Binding-site contacts:
Ligand atom OAJ contacts residue SER84 of chain 1.D at 3.2 Å.
Ligand atom CAE contacts residue ARG324 of chain 1.D at 3.6 Å.
Ligand atom OAI contacts residue GLY46 of chain 1.D at 3.5 Å (h-bond).
Ligand atom OAG contacts residue SER84 of chain 1.D at 3.1 Å (h-bond).
Ligand atom OAH contacts residue SER232 of chain 1.D at 3.5 Å (h-bond).
Ligand atom OAF contacts residue GLY344 of chain 1.D at 2.7 Å (h-bond).
Ligand atom OAH contacts residue ARG194 of chain 1.D at 3.0 Å (salt-bridge).
Ligand atom CAD contacts residue GLY46 of chain 1.D at 3.6 Å.
Ligand atom CAB contacts residue ARG53 of chain 1.D at 3.3 Å.
Ligand atom OAJ contacts residue LYS162 of chain 1.D at 3.5 Å (salt-bridge).
Ligand atom CAE contacts residue SER343 of chain 1.D at 3.2 Å.
Ligand atom OAF contacts residue ARG324 of chain 1.D at 2.9 Å (salt-bridge).
Ligand atom OAH contacts residue ALA233 of chain 1.D at 3.1 Å (h-bond).
Ligand atom CAB contacts residue ALA233 of chain 1.D at 3.6 Å (hydrophobic).
Ligand atom CAA contacts residue GLY46 of chain 1.D at 3.6 Å.
Ligand atom CAC contacts residue ARG194 of chain 1.D at 3.7 Å.
Ligand atom CAB contacts residue SER232 of chain 1.D at 3.5 Å.
Ligand atom OAG contacts residue SER343 of chain 1.D at 2.5 Å (h-bond).
Ligand atom CAC contacts residue SER232 of chain 1.D at 3.6 Å.
Ligand atom OAI contacts residue GLY85 of chain 1.D at 3.0 Å (h-bond).
Ligand atom CAD contacts residue ARG324 of chain 1.D at 3.4 Å.
Ligand atom CAB contacts residue GLY46 of chain 1.D at 3.8 Å.
Ligand atom CAD contacts residue GLY344 of chain 1.D at 3.6 Å.
Ligand atom CAE contacts residue SER84 of chain 1.D at 3.4 Å.
Ligand atom CAA contacts residue ARG53 of chain 1.D at 3.5 Å.
Ligand atom OAF contacts residue GLY85 of chain 1.D at 3.8 Å.
Ligand atom OAF contacts residue SER84 of chain 1.D at 3.2 Å (h-bond).
Ligand atom OAJ contacts residue SER232 of chain 1.D at 2.5 Å (h-bond).
Ligand atom OAG contacts residue GLY344 of chain 1.D at 3.8 Å.
Ligand atom CAA contacts residue ALA233 of chain 1.D at 3.2 Å (hydrophobic).
Ligand atom CAA contacts residue MET190 of chain 1.D at 3.5 Å (hydrophobic).
Ligand atom CAA contacts residue SER232 of chain 1.D at 3.8 Å.
Ligand atom OAJ contacts residue GLY85 of chain 1.D at 3.3 Å (h-bond).
Ligand atom OAI contacts residue ARG53 of chain 1.D at 2.5 Å (salt-bridge).
Ligand atom OAF contacts residue SER343 of chain 1.D at 3.3 Å (h-bond).
Ligand atom CAB contacts residue GLY85 of chain 1.D at 3.6 Å.
Ligand atom OAJ contacts residue MET83 of chain 1.D at 3.9 Å.
Ligand atom OAG contacts residue SER232 of chain 1.D at 2.9 Å (h-bond).
Ligand atom CAE contacts residue GLY344 of chain 1.D at 3.3 Å.
Ligand atom CAE contacts residue SER232 of chain 1.D at 3.9 Å.

Sequence of chain 1.D:
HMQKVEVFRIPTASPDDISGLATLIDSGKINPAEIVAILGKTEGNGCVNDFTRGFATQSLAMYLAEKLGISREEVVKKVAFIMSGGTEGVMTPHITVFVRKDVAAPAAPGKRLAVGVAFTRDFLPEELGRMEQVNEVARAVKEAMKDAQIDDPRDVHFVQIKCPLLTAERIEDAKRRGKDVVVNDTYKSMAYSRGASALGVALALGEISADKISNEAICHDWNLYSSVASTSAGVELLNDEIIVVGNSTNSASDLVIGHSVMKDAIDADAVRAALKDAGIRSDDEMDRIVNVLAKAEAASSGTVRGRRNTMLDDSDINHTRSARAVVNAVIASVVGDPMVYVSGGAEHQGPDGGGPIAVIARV

This small molecule binds to this protein.
Small molecule (SMILES): O=C(O)CC(=O)CC(=O)O